A protein and the small-molecule ligand that binds it are described below.
Small molecule (SMILES): C=CC(C)(C)OC[C@H]1O[C@H](O[C@@H]2C3=C([C@H](C)COC(C)=O)C[C@H](O)[C@]3(C)/C=C3/[C@@H](COC)CC[C@H]3[C@@H](C)[C@H]2O)[C@H](O)[C@@H](OC(C)=O)[C@@H]1O

Binding-site contacts:
Ligand atom C38 contacts residue PHE124 of chain 1.A at 3.6 Å (hydrophobic).
Ligand atom C7 contacts residue CA1 of chain 1.G at 4.0 Å.
Ligand atom C23 contacts residue ILE173 of chain 1.A at 3.9 Å (hydrophobic).
Ligand atom C27 contacts residue PHE124 of chain 1.A at 3.6 Å (hydrophobic).
Ligand atom C47 contacts residue LEU48 of chain 1.A at 3.9 Å (hydrophobic).
Ligand atom C26 contacts residue LYS127 of chain 1.A at 3.9 Å.
Ligand atom O22 contacts residue ASN47 of chain 1.A at 3.4 Å (h-bond).
Ligand atom C7 contacts residue ASN47 of chain 1.A at 3.6 Å.
Ligand atom C42 contacts residue LYS219 of chain 1.A at 4.0 Å.
Ligand atom O13 contacts residue VAL51 of chain 1.A at 3.6 Å.
Ligand atom C20 contacts residue VAL6 of chain 1.B at 3.9 Å (hydrophobic).
Ligand atom C27 contacts residue SER50 of chain 1.A at 4.0 Å.
Ligand atom C31 contacts residue LEU223 of chain 1.A at 3.5 Å (hydrophobic).
Ligand atom C18 contacts residue VAL6 of chain 1.B at 4.0 Å (hydrophobic).
Ligand atom C38 contacts residue MET128 of chain 1.A at 3.4 Å (hydrophobic).
Ligand atom C20 contacts residue LYS127 of chain 1.A at 3.7 Å.
Ligand atom C5 contacts residue CA1 of chain 1.G at 3.5 Å.
Ligand atom C25 contacts residue GLY176 of chain 1.A at 4.0 Å.
Ligand atom C6 contacts residue CA1 of chain 1.G at 3.8 Å.
Ligand atom C25 contacts residue PRO172 of chain 1.A at 3.5 Å (hydrophobic).
Ligand atom C38 contacts residue LYS127 of chain 1.A at 3.6 Å.
Ligand atom C2 contacts residue CA1 of chain 1.G at 4.0 Å.
Ligand atom O13 contacts residue CA1 of chain 1.G at 2.6 Å.
Ligand atom O16 contacts residue PRO172 of chain 1.A at 3.8 Å.
Ligand atom C10 contacts residue VAL6 of chain 1.B at 3.9 Å (hydrophobic).
Ligand atom O32 contacts residue LYS127 of chain 1.A at 2.7 Å (salt-bridge).
Ligand atom C36 contacts residue LEU223 of chain 1.A at 3.0 Å (hydrophobic).
Ligand atom C25 contacts residue VAL6 of chain 1.B at 4.1 Å (hydrophobic).
Ligand atom C27 contacts residue LYS127 of chain 1.A at 3.7 Å.
Ligand atom C6 contacts residue VAL51 of chain 1.A at 3.9 Å (hydrophobic).
Ligand atom C47 contacts residue VAL51 of chain 1.A at 3.9 Å (hydrophobic).
Ligand atom C7 contacts residue VAL51 of chain 1.A at 3.8 Å (hydrophobic).
Ligand atom C18 contacts residue ILE224 of chain 1.A at 3.3 Å (hydrophobic).
Ligand atom O43 contacts residue ASP220 of chain 1.A at 3.9 Å.
Ligand atom C7 contacts residue SER50 of chain 1.A at 3.8 Å.
Ligand atom C23 contacts residue ASN47 of chain 1.A at 3.6 Å.
Ligand atom C23 contacts residue PHE124 of chain 1.A at 3.6 Å (hydrophobic).
Ligand atom C45 contacts residue GLU19 of chain 1.A at 4.0 Å.
Ligand atom C14 contacts residue ASN47 of chain 1.A at 3.5 Å.
Ligand atom O24 contacts residue LEU223 of chain 1.A at 3.9 Å.

Sequence of chain 1.A:
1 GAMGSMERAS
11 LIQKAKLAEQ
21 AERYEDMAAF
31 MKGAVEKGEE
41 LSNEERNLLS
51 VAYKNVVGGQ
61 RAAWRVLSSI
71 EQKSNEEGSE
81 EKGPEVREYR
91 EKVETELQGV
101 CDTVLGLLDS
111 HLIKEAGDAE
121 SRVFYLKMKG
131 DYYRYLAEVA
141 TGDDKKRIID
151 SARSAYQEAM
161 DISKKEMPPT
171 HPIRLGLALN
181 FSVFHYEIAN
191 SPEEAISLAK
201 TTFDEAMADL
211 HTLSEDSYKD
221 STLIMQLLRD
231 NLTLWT

Sequence of chain 1.B:
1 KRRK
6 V